Binding-site contacts:
Ligand atom CA contacts residue ASN181 of chain 1.H at 3.7 Å.
Ligand atom OG contacts residue TRP236 of chain 1.H at 2.6 Å (h-bond).
Ligand atom NH1 contacts residue ARG62 of chain 1.H at 3.8 Å.
Ligand atom C contacts residue LEU180 of chain 1.H at 3.5 Å (hydrophobic).
Ligand atom N contacts residue ASN232 of chain 1.H at 2.9 Å (h-bond).
Ligand atom O contacts residue LEU235 of chain 1.H at 3.4 Å.
Ligand atom C contacts residue ASN232 of chain 1.H at 3.7 Å.
Ligand atom CD1 contacts residue TYR187 of chain 1.H at 3.3 Å (hydrophobic).
Ligand atom CD contacts residue ILE225 of chain 1.H at 3.3 Å (hydrophobic).
Ligand atom O3P contacts residue TYR136 of chain 1.H at 2.5 Å (h-bond).
Ligand atom OXT contacts residue LYS55 of chain 1.H at 3.2 Å.
Ligand atom P contacts residue TYR136 of chain 1.H at 3.7 Å.
Ligand atom O contacts residue LEU180 of chain 1.H at 3.5 Å.
Ligand atom OG contacts residue TYR187 of chain 1.H at 3.6 Å.
Ligand atom N contacts residue ASN181 of chain 1.H at 2.7 Å (h-bond).
Ligand atom C contacts residue LYS55 of chain 1.H at 3.6 Å.
Ligand atom CB contacts residue ASN181 of chain 1.H at 3.5 Å.
Ligand atom NE contacts residue GLU188 of chain 1.H at 2.8 Å (salt-bridge).
Ligand atom CA contacts residue ASN232 of chain 1.H at 3.5 Å.
Ligand atom C contacts residue ASN181 of chain 1.H at 3.5 Å.
Ligand atom O3P contacts residue ARG135 of chain 1.H at 2.9 Å (salt-bridge).
Ligand atom CB contacts residue ASN181 of chain 1.H at 3.2 Å.
Ligand atom NH2 contacts residue VAL184 of chain 1.H at 3.5 Å.
Ligand atom O2P contacts residue ARG62 of chain 1.H at 2.9 Å (salt-bridge).
Ligand atom OG contacts residue GLU188 of chain 1.H at 3.7 Å.
Ligand atom CB contacts residue LEU235 of chain 1.H at 3.7 Å (hydrophobic).
Ligand atom O1P contacts residue ARG62 of chain 1.H at 2.8 Å (salt-bridge).
Ligand atom CZ contacts residue GLU188 of chain 1.H at 3.6 Å.
Ligand atom NH2 contacts residue GLU188 of chain 1.H at 3.1 Å (salt-bridge).
Ligand atom N contacts residue LEU180 of chain 1.H at 3.4 Å.
Ligand atom O contacts residue VAL184 of chain 1.H at 3.1 Å.
Ligand atom O contacts residue LYS55 of chain 1.H at 3.2 Å (salt-bridge).
Ligand atom CA contacts residue LEU180 of chain 1.H at 3.6 Å (hydrophobic).
Ligand atom CD contacts residue GLU188 of chain 1.H at 3.7 Å.
Ligand atom NH2 contacts residue ARG62 of chain 1.H at 3.8 Å.
Ligand atom O2P contacts residue ARG135 of chain 1.H at 2.8 Å (salt-bridge).
Ligand atom CA contacts residue ASN181 of chain 1.H at 3.4 Å.
Ligand atom O contacts residue ASN232 of chain 1.H at 2.8 Å (h-bond).
Ligand atom CB contacts residue GLU188 of chain 1.H at 3.3 Å.
Ligand atom CG contacts residue GLU188 of chain 1.H at 3.4 Å.

Sequence of chain 1.H:
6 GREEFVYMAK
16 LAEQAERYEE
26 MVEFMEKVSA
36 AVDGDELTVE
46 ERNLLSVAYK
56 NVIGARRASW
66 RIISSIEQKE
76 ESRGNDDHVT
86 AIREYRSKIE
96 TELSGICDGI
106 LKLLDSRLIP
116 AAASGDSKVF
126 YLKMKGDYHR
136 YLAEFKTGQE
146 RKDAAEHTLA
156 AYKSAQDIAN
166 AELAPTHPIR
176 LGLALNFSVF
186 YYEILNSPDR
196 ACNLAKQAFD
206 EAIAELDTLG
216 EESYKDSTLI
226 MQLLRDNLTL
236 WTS

A small-molecule ligand and the protein it binds are described below.
Small molecule (SMILES): CC[C@H](C)[C@H](NC(=O)[C@@H](N)CCCNC(N)=[NH2+])C(=O)N[C@@H](CO)C(=O)N[C@@H](CC(N)=O)C(=O)N[C@@H](COP(=O)(O)O)C(=O)N[C@@H](C)C(=O)N1CCC[C@H]1C(=O)O